Binding-site contacts:
Ligand atom C3 contacts residue MET811 of chain 1.A at 3.7 Å (hydrophobic).
Ligand atom C1 contacts residue TYR725 of chain 1.A at 3.4 Å (hydrophobic).
Ligand atom C18 contacts residue ASP699 of chain 1.A at 3.4 Å.
Ligand atom C18 contacts residue ILE737 of chain 1.A at 3.6 Å (hydrophobic).
Ligand atom N2 contacts residue GLU738 of chain 1.A at 3.9 Å.
Ligand atom C12 contacts residue MET811 of chain 1.A at 3.8 Å (hydrophobic).
Ligand atom N19 contacts residue ILE737 of chain 1.A at 3.5 Å.
Ligand atom C17 contacts residue ASP822 of chain 1.A at 3.3 Å.
Ligand atom C3 contacts residue VAL740 of chain 1.A at 3.8 Å (hydrophobic).
Ligand atom C5 contacts residue ILE689 of chain 1.A at 3.8 Å (hydrophobic).
Ligand atom N20 contacts residue ILE737 of chain 1.A at 3.5 Å.
Ligand atom C18 contacts residue ASP822 of chain 1.A at 3.3 Å.
Ligand atom C7 contacts residue ILE689 of chain 1.A at 3.5 Å (hydrophobic).
Ligand atom N20 contacts residue ASP822 of chain 1.A at 3.7 Å.
Ligand atom C12 contacts residue TRP670 of chain 1.A at 3.8 Å (hydrophobic).
Ligand atom N4 contacts residue ILE739 of chain 1.A at 3.3 Å.
Ligand atom N8 contacts residue ILE821 of chain 1.A at 3.9 Å.
Ligand atom C16 contacts residue ILE737 of chain 1.A at 3.6 Å (hydrophobic).
Ligand atom C18 contacts residue ASP694 of chain 1.A at 3.8 Å.
Ligand atom C1 contacts residue ILE821 of chain 1.A at 3.9 Å (hydrophobic).
Ligand atom N2 contacts residue VAL740 of chain 1.A at 3.2 Å (h-bond).
Ligand atom C9 contacts residue GLU738 of chain 1.A at 3.8 Å.
Ligand atom C5 contacts residue MET811 of chain 1.A at 3.6 Å (hydrophobic).
Ligand atom O14 contacts residue LYS691 of chain 1.A at 3.8 Å.
Ligand atom N19 contacts residue ASP694 of chain 1.A at 2.8 Å (salt-bridge).
Ligand atom C6 contacts residue ILE689 of chain 1.A at 3.6 Å (hydrophobic).
Ligand atom N19 contacts residue ASP822 of chain 1.A at 3.4 Å.
Ligand atom C11 contacts residue ILE689 of chain 1.A at 3.7 Å (hydrophobic).
Ligand atom C18 contacts residue TYR725 of chain 1.A at 3.7 Å (hydrophobic).
Ligand atom C1 contacts residue ILE737 of chain 1.A at 3.8 Å (hydrophobic).
Ligand atom C13 contacts residue ILE821 of chain 1.A at 3.9 Å (hydrophobic).
Ligand atom N4 contacts residue VAL740 of chain 1.A at 2.9 Å (h-bond).
Ligand atom C17 contacts residue TYR725 of chain 1.A at 3.3 Å (hydrophobic).
Ligand atom C6 contacts residue MET811 of chain 1.A at 3.8 Å (hydrophobic).
Ligand atom N20 contacts residue LYS691 of chain 1.A at 3.5 Å (salt-bridge).
Ligand atom N15 contacts residue ILE821 of chain 1.A at 3.9 Å.
Ligand atom C1 contacts residue GLU738 of chain 1.A at 3.4 Å.
Ligand atom N20 contacts residue ASP694 of chain 1.A at 3.5 Å (salt-bridge).
Ligand atom N19 contacts residue LYS691 of chain 1.A at 3.9 Å.
Ligand atom C17 contacts residue ILE737 of chain 1.A at 3.8 Å (hydrophobic).

A protein and the small-molecule ligand that binds it are described below.
Small molecule (SMILES): Cc1nc(N)c2cccc(C(=O)Nc3cc[nH]n3)c2n1

Sequence of chain 1.A:
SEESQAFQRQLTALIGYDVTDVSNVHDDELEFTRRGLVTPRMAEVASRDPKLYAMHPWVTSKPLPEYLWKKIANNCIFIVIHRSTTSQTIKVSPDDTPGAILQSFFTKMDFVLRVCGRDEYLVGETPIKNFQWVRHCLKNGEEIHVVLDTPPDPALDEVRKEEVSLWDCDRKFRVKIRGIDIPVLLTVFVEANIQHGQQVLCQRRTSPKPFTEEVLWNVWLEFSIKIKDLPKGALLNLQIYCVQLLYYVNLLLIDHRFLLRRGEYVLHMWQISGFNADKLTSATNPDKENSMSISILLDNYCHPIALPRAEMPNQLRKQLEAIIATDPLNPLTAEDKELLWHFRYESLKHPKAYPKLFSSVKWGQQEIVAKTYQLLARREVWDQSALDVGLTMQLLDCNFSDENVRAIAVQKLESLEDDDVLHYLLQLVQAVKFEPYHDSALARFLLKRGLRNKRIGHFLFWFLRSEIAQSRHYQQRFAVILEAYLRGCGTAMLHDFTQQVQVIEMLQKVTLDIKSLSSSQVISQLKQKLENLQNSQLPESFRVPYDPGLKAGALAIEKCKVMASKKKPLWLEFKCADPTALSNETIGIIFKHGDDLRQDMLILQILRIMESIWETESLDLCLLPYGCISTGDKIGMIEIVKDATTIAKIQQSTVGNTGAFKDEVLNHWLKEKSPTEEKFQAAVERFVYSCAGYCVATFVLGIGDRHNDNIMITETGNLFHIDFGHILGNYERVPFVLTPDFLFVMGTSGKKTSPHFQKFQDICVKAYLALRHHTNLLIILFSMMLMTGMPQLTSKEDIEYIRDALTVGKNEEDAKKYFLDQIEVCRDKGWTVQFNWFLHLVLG